Binding-site contacts:
Ligand atom N12 contacts residue VAL95 of chain 1.A at 4.0 Å.
Ligand atom C16 contacts residue LEU41 of chain 1.A at 4.0 Å (hydrophobic).
Ligand atom C06 contacts residue VAL95 of chain 1.A at 3.7 Å (hydrophobic).
Ligand atom C11 contacts residue PRO31 of chain 1.A at 3.3 Å (hydrophobic).
Ligand atom N12 contacts residue VAL36 of chain 1.A at 3.6 Å.
Ligand atom O26 contacts residue TRP30 of chain 1.A at 4.0 Å.
Ligand atom C11 contacts residue VAL36 of chain 1.A at 3.8 Å (hydrophobic).
Ligand atom C25 contacts residue TRP30 of chain 1.A at 4.0 Å (hydrophobic).
Ligand atom C21 contacts residue TRP30 of chain 1.A at 3.9 Å (hydrophobic).
Ligand atom N12 contacts residue PRO31 of chain 1.A at 3.9 Å.
Ligand atom N18 contacts residue LEU41 of chain 1.A at 3.8 Å.
Ligand atom C25 contacts residue VAL95 of chain 1.A at 4.0 Å (hydrophobic).
Ligand atom C17 contacts residue TRP30 of chain 1.A at 3.9 Å (hydrophobic).
Ligand atom N19 contacts residue TRP30 of chain 1.A at 3.6 Å.
Ligand atom O24 contacts residue TRP30 of chain 1.A at 3.7 Å.
Ligand atom N18 contacts residue TRP30 of chain 1.A at 3.7 Å.
Ligand atom C10 contacts residue PRO31 of chain 1.A at 3.9 Å (hydrophobic).
Ligand atom C20 contacts residue TRP30 of chain 1.A at 4.0 Å (hydrophobic).
Ligand atom C09 contacts residue VAL95 of chain 1.A at 3.9 Å (hydrophobic).
Ligand atom C13 contacts residue PHE32 of chain 1.A at 3.6 Å (hydrophobic).
Ligand atom C25 contacts residue MET98 of chain 1.A at 4.0 Å (hydrophobic).
Ligand atom C01 contacts residue ASN89 of chain 1.A at 3.6 Å.
Ligand atom C21 contacts residue PRO31 of chain 1.A at 3.5 Å (hydrophobic).
Ligand atom C17 contacts residue LEU41 of chain 1.A at 3.6 Å (hydrophobic).
Ligand atom C16 contacts residue TRP30 of chain 1.A at 4.1 Å (hydrophobic).
Ligand atom C13 contacts residue VAL36 of chain 1.A at 3.9 Å (hydrophobic).
Ligand atom C08 contacts residue VAL95 of chain 1.A at 4.0 Å (hydrophobic).
Ligand atom C14 contacts residue ASN89 of chain 1.A at 4.0 Å.
Ligand atom C01 contacts residue TYR88 of chain 1.A at 3.8 Å (hydrophobic).
Ligand atom O15 contacts residue VAL95 of chain 1.A at 4.1 Å.
Ligand atom C04 contacts residue VAL95 of chain 1.A at 3.9 Å (hydrophobic).
Ligand atom C14 contacts residue VAL36 of chain 1.A at 4.0 Å (hydrophobic).
Ligand atom C01 contacts residue LEU43 of chain 1.A at 3.5 Å (hydrophobic).
Ligand atom O15 contacts residue ASN89 of chain 1.A at 3.0 Å (h-bond).
Ligand atom O15 contacts residue CYS85 of chain 1.A at 3.9 Å.
Ligand atom C13 contacts residue PRO31 of chain 1.A at 3.5 Å (hydrophobic).
Ligand atom C05 contacts residue VAL95 of chain 1.A at 3.7 Å (hydrophobic).
Ligand atom C14 contacts residue VAL95 of chain 1.A at 4.0 Å (hydrophobic).
Ligand atom C05 contacts residue ASN89 of chain 1.A at 3.7 Å.
Ligand atom C07 contacts residue VAL95 of chain 1.A at 3.9 Å (hydrophobic).

This small molecule binds to this protein.
Small molecule (SMILES): C[C@H]1C(=O)N(C)C=C(c2cnn(C)c2)c2cc([C@@H](O)CO)ccc21

Sequence of chain 1.A:
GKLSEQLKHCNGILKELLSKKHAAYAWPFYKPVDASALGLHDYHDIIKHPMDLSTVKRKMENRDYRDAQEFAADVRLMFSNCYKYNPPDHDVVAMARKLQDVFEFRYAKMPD